A protein and the small-molecule ligand that binds it are described below.
Small molecule (SMILES): O=c1ccc(O)c[nH]1

Sequence of chain 1.D:
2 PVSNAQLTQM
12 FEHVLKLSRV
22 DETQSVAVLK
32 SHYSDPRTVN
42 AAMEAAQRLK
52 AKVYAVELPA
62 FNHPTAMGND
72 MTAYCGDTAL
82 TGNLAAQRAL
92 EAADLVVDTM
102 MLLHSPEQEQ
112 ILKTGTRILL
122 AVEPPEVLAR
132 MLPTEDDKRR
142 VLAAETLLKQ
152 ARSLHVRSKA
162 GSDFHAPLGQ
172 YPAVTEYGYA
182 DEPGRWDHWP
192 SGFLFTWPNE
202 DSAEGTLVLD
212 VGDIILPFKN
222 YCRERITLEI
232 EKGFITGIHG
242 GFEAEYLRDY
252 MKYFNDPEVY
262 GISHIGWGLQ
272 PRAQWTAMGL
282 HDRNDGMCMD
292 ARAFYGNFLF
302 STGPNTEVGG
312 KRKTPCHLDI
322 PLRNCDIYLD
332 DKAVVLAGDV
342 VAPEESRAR

Binding-site contacts:
Ligand atom OH contacts residue PHE194 of chain 1.D at 3.8 Å.
Ligand atom CD1 contacts residue GLU177 of chain 1.D at 3.7 Å.
Ligand atom CZ contacts residue MET290 of chain 1.D at 3.9 Å (hydrophobic).
Ligand atom NE1 contacts residue TRP187 of chain 1.D at 4.1 Å.
Ligand atom CZ contacts residue TRP187 of chain 1.D at 4.0 Å (hydrophobic).
Ligand atom OB contacts residue HIS318 of chain 1.D at 3.5 Å.
Ligand atom OH contacts residue MET290 of chain 1.D at 3.1 Å.
Ligand atom CG contacts residue HIS105 of chain 1.D at 3.6 Å.
Ligand atom OB contacts residue FE21 of chain 1.Q at 3.1 Å.
Ligand atom OB contacts residue LEU104 of chain 1.D at 4.0 Å.
Ligand atom CD2 contacts residue ASP320 of chain 1.D at 4.0 Å.
Ligand atom OB contacts residue HIS265 of chain 1.D at 3.8 Å.
Ligand atom CE2 contacts residue LEU104 of chain 1.D at 3.9 Å (hydrophobic).
Ligand atom CD2 contacts residue HIS105 of chain 1.D at 4.2 Å.
Ligand atom CD2 contacts residue ARG293 of chain 1.D at 3.5 Å.
Ligand atom CD1 contacts residue LEU104 of chain 1.D at 3.7 Å (hydrophobic).
Ligand atom OB contacts residue HIS105 of chain 1.D at 2.7 Å (h-bond).
Ligand atom CG contacts residue ARG293 of chain 1.D at 4.1 Å.
Ligand atom CZ contacts residue LEU104 of chain 1.D at 4.1 Å (hydrophobic).
Ligand atom NE1 contacts residue PHE194 of chain 1.D at 3.8 Å.
Ligand atom OB contacts residue ASP320 of chain 1.D at 3.7 Å.
Ligand atom NE1 contacts residue GLU177 of chain 1.D at 2.8 Å (salt-bridge).
Ligand atom NE1 contacts residue LEU104 of chain 1.D at 4.0 Å.
Ligand atom CZ contacts residue ARG293 of chain 1.D at 4.2 Å.
Ligand atom CD1 contacts residue HIS265 of chain 1.D at 4.4 Å.
Ligand atom CZ contacts residue HIS189 of chain 1.D at 3.9 Å.
Ligand atom CE2 contacts residue MET290 of chain 1.D at 3.9 Å (hydrophobic).
Ligand atom CZ contacts residue GLU177 of chain 1.D at 3.5 Å.
Ligand atom CG contacts residue LEU104 of chain 1.D at 3.5 Å (hydrophobic).
Ligand atom CE2 contacts residue ARG293 of chain 1.D at 3.7 Å.
Ligand atom OH contacts residue TRP187 of chain 1.D at 3.8 Å.
Ligand atom OH contacts residue GLU177 of chain 1.D at 2.5 Å (salt-bridge).
Ligand atom CZ contacts residue PHE194 of chain 1.D at 4.0 Å (hydrophobic).
Ligand atom CD1 contacts residue HIS105 of chain 1.D at 4.4 Å.
Ligand atom CE2 contacts residue MET288 of chain 1.D at 4.3 Å (hydrophobic).
Ligand atom OH contacts residue HIS189 of chain 1.D at 2.9 Å (h-bond).
Ligand atom CG contacts residue ASP320 of chain 1.D at 4.1 Å.
Ligand atom CG contacts residue FE21 of chain 1.Q at 4.3 Å.
Ligand atom CE2 contacts residue HIS189 of chain 1.D at 4.0 Å.
Ligand atom CD2 contacts residue LEU104 of chain 1.D at 3.6 Å (hydrophobic).